Binding-site contacts:
Ligand atom C1 contacts residue SER11 of chain 1.B at 3.4 Å.
Ligand atom C contacts residue LYS41 of chain 1.B at 3.7 Å.
Ligand atom O contacts residue PHE35 of chain 1.B at 3.5 Å.
Ligand atom N contacts residue PHE35 of chain 1.B at 3.8 Å.
Ligand atom CA contacts residue PHE35 of chain 1.B at 3.8 Å (hydrophobic).
Ligand atom O contacts residue GLU66 of chain 1.B at 3.7 Å.
Ligand atom O1 contacts residue VAL54 of chain 1.B at 3.6 Å (h-bond).
Ligand atom C contacts residue GLU66 of chain 1.B at 3.9 Å.
Ligand atom CA contacts residue GLU66 of chain 1.B at 3.3 Å.
Ligand atom C contacts residue SER67 of chain 1.B at 3.4 Å.
Ligand atom O1 contacts residue ASN13 of chain 1.B at 2.6 Å (h-bond).
Ligand atom N contacts residue GLN53 of chain 1.B at 4.0 Å.
Ligand atom O1 contacts residue SER11 of chain 1.B at 3.9 Å.
Ligand atom C2 contacts residue ASN13 of chain 1.B at 3.7 Å.
Ligand atom SG contacts residue SER11 of chain 1.B at 3.8 Å.
Ligand atom CG contacts residue VAL54 of chain 1.B at 3.0 Å (hydrophobic).
Ligand atom O2 contacts residue ASN13 of chain 1.B at 3.9 Å.
Ligand atom N contacts residue VAL54 of chain 1.B at 2.8 Å (h-bond).
Ligand atom OE1 contacts residue GLN53 of chain 1.B at 3.4 Å (h-bond).
Ligand atom C contacts residue PHE35 of chain 1.B at 3.7 Å (hydrophobic).
Ligand atom N contacts residue GLU66 of chain 1.B at 2.5 Å (salt-bridge).
Ligand atom C contacts residue VAL54 of chain 1.B at 4.0 Å (hydrophobic).
Ligand atom C3 contacts residue SER11 of chain 1.B at 3.2 Å.
Ligand atom CD contacts residue VAL54 of chain 1.B at 3.4 Å (hydrophobic).
Ligand atom O contacts residue PRO55 of chain 1.B at 3.2 Å.
Ligand atom CB contacts residue PHE35 of chain 1.B at 3.8 Å (hydrophobic).
Ligand atom C1 contacts residue ASN13 of chain 1.B at 3.5 Å.
Ligand atom O contacts residue VAL54 of chain 1.B at 2.8 Å (h-bond).
Ligand atom CA contacts residue HIS40 of chain 1.B at 3.3 Å.
Ligand atom SG contacts residue VAL54 of chain 1.B at 3.2 Å.
Ligand atom O contacts residue SER67 of chain 1.B at 3.0 Å (h-bond).
Ligand atom C contacts residue GLN53 of chain 1.B at 3.9 Å.
Ligand atom OXT contacts residue HIS40 of chain 1.B at 3.3 Å (h-bond).
Ligand atom OXT contacts residue LYS41 of chain 1.B at 3.4 Å (salt-bridge).
Ligand atom C2 contacts residue SER11 of chain 1.B at 3.5 Å.
Ligand atom C contacts residue HIS40 of chain 1.B at 3.9 Å.
Ligand atom CD contacts residue GLN53 of chain 1.B at 3.7 Å.
Ligand atom O contacts residue GLN53 of chain 1.B at 2.9 Å.
Ligand atom OXT contacts residue SER67 of chain 1.B at 2.7 Å (h-bond).
Ligand atom O contacts residue GLN53 of chain 1.B at 4.0 Å.

A protein and the small-molecule ligand that binds it are described below.
Small molecule (SMILES): C[C@@H](O)C(=O)SC[C@H](NC(=O)CC[C@H]([NH3+])C(=O)O)C(=O)NCC(=O)O

Sequence of chain 1.B:
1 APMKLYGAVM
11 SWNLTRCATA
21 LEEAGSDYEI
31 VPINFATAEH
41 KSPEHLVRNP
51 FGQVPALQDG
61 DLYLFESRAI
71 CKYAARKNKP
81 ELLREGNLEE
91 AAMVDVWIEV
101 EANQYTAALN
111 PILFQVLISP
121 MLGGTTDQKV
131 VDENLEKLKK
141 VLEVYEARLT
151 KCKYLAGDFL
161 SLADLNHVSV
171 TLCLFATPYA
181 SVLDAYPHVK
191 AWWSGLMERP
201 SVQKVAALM

Sequence of chain 1.A:
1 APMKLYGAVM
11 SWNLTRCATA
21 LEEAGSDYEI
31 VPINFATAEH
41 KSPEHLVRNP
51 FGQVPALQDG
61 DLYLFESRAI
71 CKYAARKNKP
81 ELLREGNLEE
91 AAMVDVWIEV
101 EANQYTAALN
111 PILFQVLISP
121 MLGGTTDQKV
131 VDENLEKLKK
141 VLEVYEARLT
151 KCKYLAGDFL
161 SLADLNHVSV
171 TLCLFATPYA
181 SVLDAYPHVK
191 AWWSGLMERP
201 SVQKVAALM